Binding-site contacts:
Ligand atom C2 contacts residue ASN239 of chain 1.E at 2.5 Å.
Ligand atom C1 contacts residue THR241 of chain 1.E at 4.2 Å.
Ligand atom N2 contacts residue THR241 of chain 1.E at 3.5 Å (h-bond).
Ligand atom C5 contacts residue ASN239 of chain 1.E at 3.8 Å.
Ligand atom C8 contacts residue THR241 of chain 1.E at 4.5 Å.
Ligand atom C3 contacts residue THR241 of chain 1.E at 4.4 Å.
Ligand atom C1 contacts residue ASN239 of chain 1.E at 1.5 Å.
Ligand atom C4 contacts residue ASN239 of chain 1.E at 4.4 Å.
Ligand atom C8 contacts residue SER279 of chain 1.E at 3.2 Å.
Ligand atom C8 contacts residue GLU280 of chain 1.E at 4.4 Å.
Ligand atom C8 contacts residue ASN239 of chain 1.E at 4.4 Å.
Ligand atom O7 contacts residue ILE282 of chain 1.E at 3.7 Å.
Ligand atom O5 contacts residue ASN239 of chain 1.E at 2.5 Å (h-bond).
Ligand atom O7 contacts residue ASN239 of chain 1.E at 3.8 Å.
Ligand atom C3 contacts residue ASN239 of chain 1.E at 3.9 Å.
Ligand atom N2 contacts residue ASN239 of chain 1.E at 3.0 Å (h-bond).
Ligand atom C2 contacts residue THR241 of chain 1.E at 4.3 Å.
Ligand atom C7 contacts residue THR241 of chain 1.E at 4.5 Å.
Ligand atom C7 contacts residue ASN239 of chain 1.E at 3.5 Å.

A protein and the small-molecule ligand that binds it are described below.
Small molecule (SMILES): CC(=O)N[C@@H]1[C@@H](O)[C@H](O)[C@@H](CO)O[C@H]1O

Sequence of chain 1.E:
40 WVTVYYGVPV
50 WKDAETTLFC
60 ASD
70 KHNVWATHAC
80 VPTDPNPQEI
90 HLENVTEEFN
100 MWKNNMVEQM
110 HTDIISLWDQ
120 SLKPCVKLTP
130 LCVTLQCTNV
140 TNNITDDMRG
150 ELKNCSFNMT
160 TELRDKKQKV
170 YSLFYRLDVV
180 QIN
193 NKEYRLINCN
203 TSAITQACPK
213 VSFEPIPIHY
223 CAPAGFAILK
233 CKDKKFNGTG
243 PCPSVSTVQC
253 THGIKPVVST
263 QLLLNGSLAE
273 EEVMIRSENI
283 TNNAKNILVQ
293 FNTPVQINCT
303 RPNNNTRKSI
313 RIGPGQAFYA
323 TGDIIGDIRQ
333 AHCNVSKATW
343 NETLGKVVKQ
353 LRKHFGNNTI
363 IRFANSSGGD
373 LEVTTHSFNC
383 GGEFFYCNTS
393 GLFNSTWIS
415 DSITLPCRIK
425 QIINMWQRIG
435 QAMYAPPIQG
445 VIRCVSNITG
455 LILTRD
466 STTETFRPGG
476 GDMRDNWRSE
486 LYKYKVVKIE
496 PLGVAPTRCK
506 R